Binding-site contacts:
Ligand atom C1 contacts residue ASN234 of chain 1.B at 1.4 Å.
Ligand atom C4 contacts residue ASN234 of chain 1.B at 4.2 Å.
Ligand atom C3 contacts residue ASN234 of chain 1.B at 3.8 Å.
Ligand atom C1 contacts residue THR108 of chain 1.B at 3.8 Å.
Ligand atom O6 contacts residue THR236 of chain 1.B at 3.6 Å.
Ligand atom C8 contacts residue ASN234 of chain 1.B at 3.9 Å.
Ligand atom O7 contacts residue ASN234 of chain 1.B at 2.8 Å (h-bond).
Ligand atom O5 contacts residue THR108 of chain 1.B at 3.3 Å.
Ligand atom C1 contacts residue THR236 of chain 1.B at 4.3 Å.
Ligand atom C7 contacts residue ASN234 of chain 1.B at 3.1 Å.
Ligand atom C5 contacts residue THR108 of chain 1.B at 4.1 Å.
Ligand atom C6 contacts residue THR108 of chain 1.B at 4.0 Å.
Ligand atom O7 contacts residue THR236 of chain 1.B at 4.2 Å.
Ligand atom O5 contacts residue THR236 of chain 1.B at 4.5 Å.
Ligand atom N2 contacts residue ASN234 of chain 1.B at 2.9 Å (h-bond).
Ligand atom C2 contacts residue ASN234 of chain 1.B at 2.5 Å.
Ligand atom C5 contacts residue THR236 of chain 1.B at 4.2 Å.
Ligand atom O6 contacts residue THR108 of chain 1.B at 3.4 Å.
Ligand atom C5 contacts residue ASN234 of chain 1.B at 3.7 Å.
Ligand atom O5 contacts residue ASN234 of chain 1.B at 2.4 Å (h-bond).

Sequence of chain 1.B:
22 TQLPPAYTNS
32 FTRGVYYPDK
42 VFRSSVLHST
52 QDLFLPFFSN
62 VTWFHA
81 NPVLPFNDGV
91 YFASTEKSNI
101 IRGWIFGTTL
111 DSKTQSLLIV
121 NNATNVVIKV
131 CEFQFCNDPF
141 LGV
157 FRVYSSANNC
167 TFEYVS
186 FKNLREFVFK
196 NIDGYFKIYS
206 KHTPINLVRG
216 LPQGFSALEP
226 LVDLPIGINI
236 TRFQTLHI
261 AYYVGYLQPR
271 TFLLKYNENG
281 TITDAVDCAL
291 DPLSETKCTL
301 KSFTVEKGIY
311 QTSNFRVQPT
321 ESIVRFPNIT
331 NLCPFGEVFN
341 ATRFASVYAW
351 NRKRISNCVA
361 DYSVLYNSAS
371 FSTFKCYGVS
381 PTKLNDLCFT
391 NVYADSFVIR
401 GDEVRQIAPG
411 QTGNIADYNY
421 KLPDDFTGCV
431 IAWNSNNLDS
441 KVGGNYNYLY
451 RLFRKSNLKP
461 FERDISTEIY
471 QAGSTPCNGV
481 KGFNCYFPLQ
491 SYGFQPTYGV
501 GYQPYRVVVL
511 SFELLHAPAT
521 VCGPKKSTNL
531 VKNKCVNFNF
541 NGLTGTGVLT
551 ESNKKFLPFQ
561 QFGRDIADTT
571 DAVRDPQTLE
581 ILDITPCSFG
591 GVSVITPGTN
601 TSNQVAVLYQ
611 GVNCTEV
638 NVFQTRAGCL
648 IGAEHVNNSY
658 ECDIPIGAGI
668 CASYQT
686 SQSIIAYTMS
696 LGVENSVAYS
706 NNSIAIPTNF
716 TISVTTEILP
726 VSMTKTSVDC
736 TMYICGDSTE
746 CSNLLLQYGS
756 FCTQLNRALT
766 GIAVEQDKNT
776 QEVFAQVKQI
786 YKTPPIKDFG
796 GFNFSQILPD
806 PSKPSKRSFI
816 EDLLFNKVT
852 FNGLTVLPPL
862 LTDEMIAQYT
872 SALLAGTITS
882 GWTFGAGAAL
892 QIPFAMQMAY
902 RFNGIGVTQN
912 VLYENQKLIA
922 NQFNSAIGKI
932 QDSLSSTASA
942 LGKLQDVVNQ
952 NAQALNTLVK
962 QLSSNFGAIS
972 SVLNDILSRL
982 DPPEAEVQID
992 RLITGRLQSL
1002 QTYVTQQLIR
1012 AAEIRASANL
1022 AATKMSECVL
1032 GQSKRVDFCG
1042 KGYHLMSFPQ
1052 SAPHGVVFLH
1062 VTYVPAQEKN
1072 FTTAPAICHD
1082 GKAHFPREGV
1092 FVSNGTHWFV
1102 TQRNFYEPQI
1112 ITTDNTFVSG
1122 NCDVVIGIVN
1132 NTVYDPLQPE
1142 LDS

This protein binds this small molecule.
Small molecule (SMILES): CC(=O)N[C@H]1[C@H](O[C@H]2[C@H](O)[C@@H](NC(C)=O)CO[C@@H]2CO)O[C@H](CO)[C@@H](O)[C@@H]1O